The protein below binds the small molecule below.
Small molecule (SMILES): CC(C)C[C@H](NC(=O)[C@@H](Cc1cccc2ccccc12)NC(=O)N1CCOCC1)B(O)O

Sequence of chain 1.J:
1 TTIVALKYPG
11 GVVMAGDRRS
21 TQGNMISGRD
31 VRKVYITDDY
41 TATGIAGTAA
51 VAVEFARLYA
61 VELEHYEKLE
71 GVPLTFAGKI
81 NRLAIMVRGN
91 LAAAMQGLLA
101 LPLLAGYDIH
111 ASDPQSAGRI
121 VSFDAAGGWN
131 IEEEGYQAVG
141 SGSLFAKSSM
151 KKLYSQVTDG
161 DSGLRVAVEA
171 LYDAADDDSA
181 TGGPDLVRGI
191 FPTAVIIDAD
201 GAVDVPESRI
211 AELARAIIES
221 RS

Binding-site contacts:
Ligand atom O12 contacts residue GLY47 of chain 1.J at 3.2 Å.
Ligand atom C36 contacts residue ALA49 of chain 1.J at 3.1 Å (hydrophobic).
Ligand atom C37 contacts residue THR21 of chain 1.J at 2.9 Å.
Ligand atom O16 contacts residue GLY47 of chain 1.J at 3.1 Å (h-bond).
Ligand atom C22 contacts residue GLY47 of chain 1.J at 3.4 Å.
Ligand atom C37 contacts residue SER27 of chain 1.J at 3.5 Å.
Ligand atom C37 contacts residue SER20 of chain 1.J at 3.5 Å.
Ligand atom C34 contacts residue ASP124 of chain 1.D at 3.3 Å.
Ligand atom N6 contacts residue THR21 of chain 1.J at 3.3 Å (h-bond).
Ligand atom B contacts residue THR1 of chain 1.J at 1.6 Å.
Ligand atom N1 contacts residue GLY47 of chain 1.J at 3.3 Å (h-bond).
Ligand atom O16 contacts residue THR1 of chain 1.J at 2.4 Å (h-bond).
Ligand atom C4 contacts residue THR21 of chain 1.J at 3.4 Å.
Ligand atom C37 contacts residue GLN22 of chain 1.J at 3.7 Å.
Ligand atom O16 contacts residue ALA46 of chain 1.J at 3.1 Å.
Ligand atom C35 contacts residue THR48 of chain 1.J at 3.6 Å.
Ligand atom C24 contacts residue ALA52 of chain 1.J at 3.6 Å (hydrophobic).
Ligand atom C34 contacts residue ALA49 of chain 1.J at 3.6 Å (hydrophobic).
Ligand atom C36 contacts residue GLY47 of chain 1.J at 3.7 Å.
Ligand atom C22 contacts residue THR1 of chain 1.J at 3.7 Å.
Ligand atom C25 contacts residue ALA49 of chain 1.J at 3.3 Å (hydrophobic).
Ligand atom B contacts residue LYS33 of chain 1.J at 3.6 Å.
Ligand atom C5 contacts residue THR21 of chain 1.J at 2.5 Å.
Ligand atom O3 contacts residue THR21 of chain 1.J at 3.3 Å.
Ligand atom C2 contacts residue GLY47 of chain 1.J at 3.7 Å.
Ligand atom C31 contacts residue THR21 of chain 1.J at 3.5 Å.
Ligand atom C13 contacts residue GLY47 of chain 1.J at 3.6 Å.
Ligand atom B contacts residue GLY47 of chain 1.J at 3.7 Å.
Ligand atom C15 contacts residue THR1 of chain 1.J at 2.5 Å.
Ligand atom C13 contacts residue THR48 of chain 1.J at 3.5 Å.
Ligand atom C15 contacts residue GLY47 of chain 1.J at 3.7 Å.
Ligand atom C40 contacts residue ASP124 of chain 1.D at 2.9 Å.
Ligand atom C35 contacts residue ALA49 of chain 1.J at 2.8 Å (hydrophobic).
Ligand atom C32 contacts residue THR21 of chain 1.J at 3.6 Å.
Ligand atom O3 contacts residue THR1 of chain 1.J at 3.7 Å.
Ligand atom C15 contacts residue LYS33 of chain 1.J at 3.5 Å.
Ligand atom O17 contacts residue GLY47 of chain 1.J at 3.4 Å (h-bond).
Ligand atom C38 contacts residue GLN22 of chain 1.J at 3.5 Å.
Ligand atom C38 contacts residue SER27 of chain 1.J at 3.2 Å.
Ligand atom O17 contacts residue THR1 of chain 1.J at 2.3 Å (h-bond).

Sequence of chain 1.D:
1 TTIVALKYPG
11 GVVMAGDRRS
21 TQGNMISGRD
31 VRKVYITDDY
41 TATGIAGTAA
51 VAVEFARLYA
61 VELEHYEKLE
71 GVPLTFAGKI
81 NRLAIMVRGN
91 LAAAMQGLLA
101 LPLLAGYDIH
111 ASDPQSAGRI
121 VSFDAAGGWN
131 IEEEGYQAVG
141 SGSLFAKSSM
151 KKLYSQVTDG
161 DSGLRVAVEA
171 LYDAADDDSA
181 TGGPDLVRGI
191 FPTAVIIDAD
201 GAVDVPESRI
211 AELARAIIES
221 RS